Sequence of chain 1.A:
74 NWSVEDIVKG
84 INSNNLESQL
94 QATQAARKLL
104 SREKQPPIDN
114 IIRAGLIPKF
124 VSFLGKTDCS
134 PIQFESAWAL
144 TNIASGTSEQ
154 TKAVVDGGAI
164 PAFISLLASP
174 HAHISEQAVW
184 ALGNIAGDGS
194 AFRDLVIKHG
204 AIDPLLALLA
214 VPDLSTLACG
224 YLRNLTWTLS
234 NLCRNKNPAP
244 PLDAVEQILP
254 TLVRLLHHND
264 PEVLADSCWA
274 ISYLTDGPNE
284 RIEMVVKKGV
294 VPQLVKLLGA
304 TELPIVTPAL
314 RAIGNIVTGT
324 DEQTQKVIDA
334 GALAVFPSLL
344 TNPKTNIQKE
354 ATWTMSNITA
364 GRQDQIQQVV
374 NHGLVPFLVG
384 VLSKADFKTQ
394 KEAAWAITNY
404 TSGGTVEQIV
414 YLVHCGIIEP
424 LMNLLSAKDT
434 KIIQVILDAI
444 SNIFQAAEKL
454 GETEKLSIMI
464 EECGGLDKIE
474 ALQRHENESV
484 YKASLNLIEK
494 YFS

This protein binds this small molecule.
Small molecule (SMILES): C[C@@H](C=O)NC(=O)[C@H](CCCN=C(N)N)NC(=O)[C@H](CCCCN)NC(=O)[C@H](CCCCN)NC(=O)[C@@H]1CCCN1C(=O)[C@@H]1CCCN1

Binding-site contacts:
Ligand atom C contacts residue TRP356 of chain 1.A at 3.6 Å (hydrophobic).
Ligand atom CD contacts residue THR321 of chain 1.A at 3.7 Å.
Ligand atom NH2 contacts residue ASN282 of chain 1.A at 3.0 Å (h-bond).
Ligand atom CB contacts residue ASN360 of chain 1.A at 3.3 Å.
Ligand atom CG contacts residue GLY406 of chain 1.A at 3.6 Å.
Ligand atom CD contacts residue VAL320 of chain 1.A at 3.2 Å (hydrophobic).
Ligand atom NZ contacts residue TRP398 of chain 1.A at 3.6 Å.
Ligand atom CD contacts residue TRP398 of chain 1.A at 3.5 Å (hydrophobic).
Ligand atom NH1 contacts residue THR321 of chain 1.A at 2.7 Å (h-bond).
Ligand atom CE contacts residue GLY322 of chain 1.A at 3.3 Å.
Ligand atom NZ contacts residue ASN360 of chain 1.A at 2.7 Å (h-bond).
Ligand atom O contacts residue ARG314 of chain 1.A at 3.4 Å (salt-bridge).
Ligand atom CG contacts residue SER405 of chain 1.A at 3.3 Å.
Ligand atom NZ contacts residue GLU395 of chain 1.A at 3.4 Å (salt-bridge).
Ligand atom NZ contacts residue SER359 of chain 1.A at 3.2 Å (h-bond).
Ligand atom CD contacts residue GLY322 of chain 1.A at 3.2 Å.
Ligand atom O contacts residue ALA363 of chain 1.A at 3.5 Å (h-bond).
Ligand atom NH2 contacts residue GLY280 of chain 1.A at 3.3 Å (h-bond).
Ligand atom CE contacts residue ASN360 of chain 1.A at 3.6 Å.
Ligand atom CA contacts residue ASN360 of chain 1.A at 3.1 Å.
Ligand atom O contacts residue THR321 of chain 1.A at 3.8 Å.
Ligand atom O contacts residue TRP356 of chain 1.A at 3.0 Å (h-bond).
Ligand atom NZ contacts residue VAL320 of chain 1.A at 2.5 Å (h-bond).
Ligand atom N contacts residue ASN360 of chain 1.A at 2.8 Å (h-bond).
Ligand atom O contacts residue ASN360 of chain 1.A at 3.1 Å (h-bond).
Ligand atom CB contacts residue ASP279 of chain 1.A at 3.3 Å.
Ligand atom CZ contacts residue THR321 of chain 1.A at 3.0 Å.
Ligand atom NZ contacts residue THR327 of chain 1.A at 2.8 Å (h-bond).
Ligand atom CE contacts residue VAL320 of chain 1.A at 3.3 Å (hydrophobic).
Ligand atom CD contacts residue SER405 of chain 1.A at 3.1 Å.
Ligand atom CE contacts residue THR327 of chain 1.A at 3.8 Å.
Ligand atom CB contacts residue ALA363 of chain 1.A at 3.6 Å (hydrophobic).
Ligand atom N contacts residue SER405 of chain 1.A at 3.4 Å (h-bond).
Ligand atom C contacts residue ASN360 of chain 1.A at 3.4 Å.
Ligand atom NH2 contacts residue ILE285 of chain 1.A at 3.8 Å.
Ligand atom NH1 contacts residue GLY280 of chain 1.A at 2.8 Å (h-bond).
Ligand atom CZ contacts residue GLY280 of chain 1.A at 3.2 Å.
Ligand atom CG contacts residue ASN360 of chain 1.A at 3.6 Å.
Ligand atom CE contacts residue TRP398 of chain 1.A at 3.7 Å (hydrophobic).
Ligand atom NH2 contacts residue THR321 of chain 1.A at 3.2 Å (h-bond).